Sequence of chain 1.C:
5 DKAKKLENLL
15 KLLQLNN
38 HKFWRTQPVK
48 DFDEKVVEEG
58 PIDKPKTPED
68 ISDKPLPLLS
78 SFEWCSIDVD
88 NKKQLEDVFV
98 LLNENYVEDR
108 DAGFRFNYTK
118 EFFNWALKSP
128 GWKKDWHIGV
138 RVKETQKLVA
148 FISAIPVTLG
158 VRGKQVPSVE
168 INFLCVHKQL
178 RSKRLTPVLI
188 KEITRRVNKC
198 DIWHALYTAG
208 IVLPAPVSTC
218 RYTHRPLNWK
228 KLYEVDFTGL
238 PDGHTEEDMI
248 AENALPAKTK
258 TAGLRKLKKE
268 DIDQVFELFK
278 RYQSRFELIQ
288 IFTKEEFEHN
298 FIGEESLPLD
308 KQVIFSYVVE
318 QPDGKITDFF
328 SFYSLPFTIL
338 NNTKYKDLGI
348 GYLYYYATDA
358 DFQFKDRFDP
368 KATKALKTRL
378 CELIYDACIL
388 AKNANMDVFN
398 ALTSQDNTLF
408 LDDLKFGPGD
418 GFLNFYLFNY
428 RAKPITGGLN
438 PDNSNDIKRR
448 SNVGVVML

Binding-site contacts:
Ligand atom CAM contacts residue PHE113 of chain 1.C at 3.6 Å (hydrophobic).
Ligand atom CAX contacts residue TYR349 of chain 1.C at 4.1 Å (hydrophobic).
Ligand atom CAF contacts residue LEU455 of chain 1.C at 3.3 Å (hydrophobic).
Ligand atom CAV contacts residue ASN397 of chain 1.C at 3.8 Å.
Ligand atom CAL contacts residue TYR219 of chain 1.C at 3.6 Å (hydrophobic).
Ligand atom CAO contacts residue PHE113 of chain 1.C at 4.1 Å (hydrophobic).
Ligand atom NAQ contacts residue PHE113 of chain 1.C at 4.2 Å.
Ligand atom OAB contacts residue PHE113 of chain 1.C at 3.4 Å.
Ligand atom CAD contacts residue ASN397 of chain 1.C at 3.2 Å.
Ligand atom CAC contacts residue ASN397 of chain 1.C at 3.6 Å.
Ligand atom CAF contacts residue TYR115 of chain 1.C at 2.8 Å (hydrophobic).
Ligand atom CAI contacts residue LEU455 of chain 1.C at 2.9 Å (hydrophobic).
Ligand atom CAA contacts residue PHE234 of chain 1.C at 3.4 Å (hydrophobic).
Ligand atom CAI contacts residue TYR115 of chain 1.C at 3.5 Å (hydrophobic).
Ligand atom CAM contacts residue LEU332 of chain 1.C at 3.5 Å (hydrophobic).
Ligand atom CAM contacts residue TYR349 of chain 1.C at 3.8 Å (hydrophobic).
Ligand atom CAP contacts residue TYR349 of chain 1.C at 3.9 Å (hydrophobic).
Ligand atom CAJ contacts residue TYR115 of chain 1.C at 4.1 Å (hydrophobic).
Ligand atom NAQ contacts residue TYR349 of chain 1.C at 3.4 Å (h-bond).
Ligand atom CAJ contacts residue LEU455 of chain 1.C at 3.3 Å (hydrophobic).
Ligand atom CAW contacts residue TYR349 of chain 1.C at 4.0 Å (hydrophobic).
Ligand atom OAB contacts residue PHE334 of chain 1.C at 3.2 Å.
Ligand atom CAC contacts residue PHE334 of chain 1.C at 4.1 Å (hydrophobic).
Ligand atom CAS contacts residue HIS221 of chain 1.C at 3.6 Å.
Ligand atom OAB contacts residue TYR349 of chain 1.C at 3.1 Å (h-bond).
Ligand atom CAK contacts residue HIS221 of chain 1.C at 3.7 Å.
Ligand atom CAJ contacts residue TYR103 of chain 1.C at 4.2 Å (hydrophobic).
Ligand atom CAG contacts residue ASP417 of chain 1.C at 3.1 Å.
Ligand atom CAX contacts residue LEU455 of chain 1.C at 3.7 Å (hydrophobic).
Ligand atom CAU contacts residue HIS221 of chain 1.C at 3.5 Å.
Ligand atom CAN contacts residue LEU455 of chain 1.C at 4.0 Å (hydrophobic).
Ligand atom CAH contacts residue GLY418 of chain 1.C at 3.6 Å.
Ligand atom CAK contacts residue ASP417 of chain 1.C at 3.6 Å.
Ligand atom CAG contacts residue GLY418 of chain 1.C at 3.3 Å.
Ligand atom CAM contacts residue LEU455 of chain 1.C at 3.7 Å (hydrophobic).
Ligand atom CAI contacts residue LEU332 of chain 1.C at 3.8 Å (hydrophobic).
Ligand atom CAE contacts residue HIS221 of chain 1.C at 3.5 Å.
Ligand atom CAF contacts residue TYR103 of chain 1.C at 4.1 Å (hydrophobic).
Ligand atom CAD contacts residue PHE334 of chain 1.C at 4.1 Å (hydrophobic).
Ligand atom CAD contacts residue TYR349 of chain 1.C at 4.1 Å (hydrophobic).

A small-molecule ligand and the protein it binds are described below.
Small molecule (SMILES): Cc1ccc2c(c1)c1c(n2C[C@@H](O)CNC2CCCCC2)CCCC1